Sequence of chain 1.A:
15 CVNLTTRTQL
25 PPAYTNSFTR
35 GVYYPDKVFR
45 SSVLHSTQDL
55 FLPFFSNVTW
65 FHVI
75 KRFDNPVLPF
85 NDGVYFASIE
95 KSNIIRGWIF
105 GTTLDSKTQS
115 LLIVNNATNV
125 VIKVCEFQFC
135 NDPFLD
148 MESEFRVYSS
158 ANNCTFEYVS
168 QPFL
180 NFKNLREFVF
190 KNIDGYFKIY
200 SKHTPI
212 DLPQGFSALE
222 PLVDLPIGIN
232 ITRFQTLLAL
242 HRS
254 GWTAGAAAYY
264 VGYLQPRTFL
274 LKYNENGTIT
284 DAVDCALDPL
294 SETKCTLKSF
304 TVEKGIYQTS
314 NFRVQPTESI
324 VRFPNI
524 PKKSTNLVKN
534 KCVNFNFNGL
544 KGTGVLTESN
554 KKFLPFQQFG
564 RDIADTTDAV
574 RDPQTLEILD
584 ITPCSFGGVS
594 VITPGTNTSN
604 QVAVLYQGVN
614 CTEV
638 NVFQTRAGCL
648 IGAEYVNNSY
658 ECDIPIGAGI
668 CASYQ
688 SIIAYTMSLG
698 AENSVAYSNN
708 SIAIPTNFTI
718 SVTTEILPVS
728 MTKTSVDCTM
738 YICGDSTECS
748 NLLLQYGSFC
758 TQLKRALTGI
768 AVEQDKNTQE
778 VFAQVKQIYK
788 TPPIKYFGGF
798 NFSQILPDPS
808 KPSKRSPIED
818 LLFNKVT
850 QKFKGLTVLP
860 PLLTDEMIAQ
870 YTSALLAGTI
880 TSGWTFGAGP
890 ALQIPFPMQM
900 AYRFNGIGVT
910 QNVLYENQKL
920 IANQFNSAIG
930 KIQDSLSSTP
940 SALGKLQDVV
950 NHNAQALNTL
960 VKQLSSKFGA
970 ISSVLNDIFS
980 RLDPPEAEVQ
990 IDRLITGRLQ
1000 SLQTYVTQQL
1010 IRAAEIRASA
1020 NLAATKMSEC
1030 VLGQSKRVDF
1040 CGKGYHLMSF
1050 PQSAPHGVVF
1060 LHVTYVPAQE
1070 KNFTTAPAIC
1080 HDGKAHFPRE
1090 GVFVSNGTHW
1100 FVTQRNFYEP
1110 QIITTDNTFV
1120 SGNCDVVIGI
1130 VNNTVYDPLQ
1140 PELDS

Binding-site contacts:
Ligand atom C2 contacts residue GLN1068 of chain 1.A at 4.5 Å.
Ligand atom C2 contacts residue ASN714 of chain 1.A at 2.4 Å.
Ligand atom C4 contacts residue ASN714 of chain 1.A at 4.2 Å.
Ligand atom N2 contacts residue LEU919 of chain 1.A at 4.4 Å.
Ligand atom O6 contacts residue PHE715 of chain 1.A at 4.3 Å.
Ligand atom C3 contacts residue ASN714 of chain 1.A at 3.8 Å.
Ligand atom C8 contacts residue LEU919 of chain 1.A at 3.8 Å (hydrophobic).
Ligand atom C6 contacts residue LEU919 of chain 1.A at 4.5 Å (hydrophobic).
Ligand atom C5 contacts residue ASN714 of chain 1.A at 3.7 Å.
Ligand atom O4 contacts residue LEU919 of chain 1.A at 4.2 Å.
Ligand atom C5 contacts residue LEU919 of chain 1.A at 4.3 Å (hydrophobic).
Ligand atom C7 contacts residue LEU919 of chain 1.A at 3.8 Å (hydrophobic).
Ligand atom C1 contacts residue GLN1068 of chain 1.A at 4.1 Å.
Ligand atom O5 contacts residue ASN714 of chain 1.A at 2.4 Å (h-bond).
Ligand atom O6 contacts residue GLN923 of chain 1.A at 4.0 Å.
Ligand atom O6 contacts residue ASN714 of chain 1.A at 4.1 Å.
Ligand atom O7 contacts residue LEU919 of chain 1.A at 3.8 Å.
Ligand atom O5 contacts residue GLN1068 of chain 1.A at 4.0 Å.
Ligand atom C1 contacts residue ASN714 of chain 1.A at 1.4 Å.
Ligand atom O7 contacts residue ASN714 of chain 1.A at 3.2 Å (h-bond).
Ligand atom C5 contacts residue GLN923 of chain 1.A at 4.5 Å.
Ligand atom C7 contacts residue ASN714 of chain 1.A at 3.2 Å.
Ligand atom C8 contacts residue ASN714 of chain 1.A at 4.4 Å.
Ligand atom C6 contacts residue GLN923 of chain 1.A at 4.1 Å.
Ligand atom N2 contacts residue ASN714 of chain 1.A at 2.9 Å (h-bond).
Ligand atom O7 contacts residue GLN1068 of chain 1.A at 3.6 Å.

The small molecule below binds the protein below.
Small molecule (SMILES): CC(=O)N[C@H]1[C@H](O[C@H]2[C@H](O)[C@@H](NC(C)=O)CO[C@@H]2CO)O[C@H](CO)[C@@H](O)[C@@H]1O